Binding-site contacts:
Ligand atom C8 contacts residue ILE1128 of chain 1.C at 3.9 Å (hydrophobic).
Ligand atom C5 contacts residue ASN707 of chain 1.C at 3.7 Å.
Ligand atom C1 contacts residue ASN707 of chain 1.C at 1.4 Å.
Ligand atom C4 contacts residue ASN707 of chain 1.C at 4.2 Å.
Ligand atom C8 contacts residue ASN707 of chain 1.C at 3.6 Å.
Ligand atom O5 contacts residue ASN707 of chain 1.C at 2.3 Å (h-bond).
Ligand atom C3 contacts residue ASN707 of chain 1.C at 3.8 Å.
Ligand atom C8 contacts residue GLY1129 of chain 1.C at 3.7 Å.
Ligand atom O7 contacts residue ILE1128 of chain 1.C at 4.2 Å.
Ligand atom C7 contacts residue ASN707 of chain 1.C at 3.2 Å.
Ligand atom N2 contacts residue ASN707 of chain 1.C at 3.0 Å (h-bond).
Ligand atom C2 contacts residue ASN707 of chain 1.C at 2.5 Å.
Ligand atom O7 contacts residue ASN707 of chain 1.C at 3.0 Å (h-bond).

Sequence of chain 1.C:
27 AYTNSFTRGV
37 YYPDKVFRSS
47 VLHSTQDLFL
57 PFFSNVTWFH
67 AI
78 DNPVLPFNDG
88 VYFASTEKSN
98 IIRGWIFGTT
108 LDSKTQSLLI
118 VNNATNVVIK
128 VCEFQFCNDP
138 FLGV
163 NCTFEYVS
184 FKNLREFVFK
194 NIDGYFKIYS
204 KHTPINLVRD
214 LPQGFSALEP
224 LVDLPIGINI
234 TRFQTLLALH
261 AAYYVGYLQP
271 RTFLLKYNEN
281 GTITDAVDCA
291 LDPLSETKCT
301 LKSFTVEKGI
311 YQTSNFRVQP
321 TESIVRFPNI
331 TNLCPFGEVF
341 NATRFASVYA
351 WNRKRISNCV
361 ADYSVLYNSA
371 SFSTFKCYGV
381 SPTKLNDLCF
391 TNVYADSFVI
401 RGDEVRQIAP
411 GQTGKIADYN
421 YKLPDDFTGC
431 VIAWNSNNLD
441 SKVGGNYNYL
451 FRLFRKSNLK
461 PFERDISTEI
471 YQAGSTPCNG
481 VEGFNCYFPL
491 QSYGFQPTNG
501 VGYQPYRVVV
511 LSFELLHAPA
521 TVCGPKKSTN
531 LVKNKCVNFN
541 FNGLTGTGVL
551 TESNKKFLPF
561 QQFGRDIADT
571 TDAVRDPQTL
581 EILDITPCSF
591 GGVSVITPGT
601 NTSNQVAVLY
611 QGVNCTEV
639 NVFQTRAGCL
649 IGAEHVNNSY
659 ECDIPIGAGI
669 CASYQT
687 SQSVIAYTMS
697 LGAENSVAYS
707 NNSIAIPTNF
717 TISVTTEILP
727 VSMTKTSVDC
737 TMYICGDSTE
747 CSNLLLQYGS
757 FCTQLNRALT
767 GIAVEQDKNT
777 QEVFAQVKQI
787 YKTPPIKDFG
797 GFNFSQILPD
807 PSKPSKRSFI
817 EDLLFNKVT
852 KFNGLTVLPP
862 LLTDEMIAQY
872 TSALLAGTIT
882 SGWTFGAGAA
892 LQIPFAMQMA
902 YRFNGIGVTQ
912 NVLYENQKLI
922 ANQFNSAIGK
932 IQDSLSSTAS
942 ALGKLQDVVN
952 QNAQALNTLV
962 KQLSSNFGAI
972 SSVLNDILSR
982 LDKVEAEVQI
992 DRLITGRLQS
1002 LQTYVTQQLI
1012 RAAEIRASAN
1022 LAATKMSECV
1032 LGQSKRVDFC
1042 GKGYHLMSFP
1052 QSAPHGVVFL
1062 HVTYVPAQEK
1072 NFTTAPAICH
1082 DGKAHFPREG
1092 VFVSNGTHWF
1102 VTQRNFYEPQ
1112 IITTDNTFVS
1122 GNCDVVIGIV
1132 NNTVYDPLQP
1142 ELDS

This protein binds this small molecule.
Small molecule (SMILES): CC(=O)N[C@@H]1[C@@H](O)[C@H](O)[C@@H](CO)O[C@H]1O